Binding-site contacts:
Ligand atom C3 contacts residue GLN305 of chain 1.B at 3.8 Å.
Ligand atom C6 contacts residue ILE272 of chain 1.B at 3.9 Å (hydrophobic).
Ligand atom C3 contacts residue PHE308 of chain 1.B at 3.5 Å (hydrophobic).
Ligand atom C3 contacts residue ILE272 of chain 1.B at 3.9 Å (hydrophobic).
Ligand atom O1 contacts residue ILE272 of chain 1.B at 3.7 Å.
Ligand atom C10 contacts residue GLN305 of chain 1.B at 4.0 Å.
Ligand atom C5 contacts residue ILE272 of chain 1.B at 4.0 Å (hydrophobic).
Ligand atom C2 contacts residue PHE308 of chain 1.B at 3.3 Å (hydrophobic).
Ligand atom N2 contacts residue MET209 of chain 1.B at 3.6 Å.
Ligand atom C20 contacts residue ILE312 of chain 1.B at 3.8 Å (hydrophobic).
Ligand atom O1 contacts residue PHE308 of chain 1.B at 3.6 Å.
Ligand atom C22 contacts residue MET293 of chain 1.B at 3.8 Å (hydrophobic).
Ligand atom O2 contacts residue GLN305 of chain 1.B at 2.7 Å (h-bond).
Ligand atom C7 contacts residue PHE276 of chain 1.B at 3.6 Å (hydrophobic).
Ligand atom C2 contacts residue ILE272 of chain 1.B at 3.7 Å (hydrophobic).
Ligand atom C12 contacts residue HIS96 of chain 1.B at 4.0 Å.
Ligand atom C1 contacts residue ILE272 of chain 1.B at 4.0 Å (hydrophobic).
Ligand atom C6 contacts residue PHE308 of chain 1.B at 4.0 Å (hydrophobic).
Ligand atom C1 contacts residue PHE308 of chain 1.B at 3.7 Å (hydrophobic).
Ligand atom C5 contacts residue PHE308 of chain 1.B at 4.0 Å (hydrophobic).
Ligand atom C21 contacts residue PHE308 of chain 1.B at 3.5 Å (hydrophobic).
Ligand atom C16 contacts residue MET209 of chain 1.B at 3.4 Å (hydrophobic).
Ligand atom C11 contacts residue PHE308 of chain 1.B at 4.0 Å (hydrophobic).
Ligand atom C13 contacts residue PHE308 of chain 1.B at 3.9 Å (hydrophobic).
Ligand atom C10 contacts residue ASN257 of chain 1.B at 3.7 Å.
Ligand atom C21 contacts residue MET293 of chain 1.B at 3.9 Å (hydrophobic).
Ligand atom C11 contacts residue MET293 of chain 1.B at 3.6 Å (hydrophobic).
Ligand atom C22 contacts residue PHE308 of chain 1.B at 3.6 Å (hydrophobic).
Ligand atom C4 contacts residue PHE308 of chain 1.B at 3.9 Å (hydrophobic).
Ligand atom O3 contacts residue HIS96 of chain 1.B at 3.1 Å (h-bond).
Ligand atom C2 contacts residue GLN305 of chain 1.B at 4.0 Å.
Ligand atom O1 contacts residue GLN305 of chain 1.B at 3.1 Å (h-bond).
Ligand atom O2 contacts residue PHE308 of chain 1.B at 3.5 Å.
Ligand atom C10 contacts residue THR269 of chain 1.B at 4.0 Å.
Ligand atom C10 contacts residue ILE272 of chain 1.B at 4.0 Å (hydrophobic).
Ligand atom C9 contacts residue TYR95 of chain 1.B at 3.8 Å (hydrophobic).
Ligand atom C11 contacts residue GLN305 of chain 1.B at 3.3 Å.
Ligand atom C15 contacts residue MET209 of chain 1.B at 4.0 Å (hydrophobic).
Ligand atom C19 contacts residue ILE312 of chain 1.B at 3.7 Å (hydrophobic).
Ligand atom C4 contacts residue PHE276 of chain 1.B at 4.0 Å (hydrophobic).

A protein and the small-molecule ligand that binds it are described below.
Small molecule (SMILES): COc1cc2c(cc1OC)[C@H](CCc1c[nH]c3ccccc13)N(C=O)CC2

Sequence of chain 1.B:
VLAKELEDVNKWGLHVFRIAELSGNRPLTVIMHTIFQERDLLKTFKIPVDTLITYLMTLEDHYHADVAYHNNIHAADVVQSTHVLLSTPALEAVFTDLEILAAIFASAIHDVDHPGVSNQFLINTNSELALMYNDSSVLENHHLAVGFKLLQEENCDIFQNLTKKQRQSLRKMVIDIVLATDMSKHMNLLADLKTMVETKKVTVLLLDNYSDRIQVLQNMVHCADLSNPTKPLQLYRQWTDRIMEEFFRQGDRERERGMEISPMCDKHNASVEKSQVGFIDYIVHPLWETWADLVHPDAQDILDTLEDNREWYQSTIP